Sequence of chain 1.D:
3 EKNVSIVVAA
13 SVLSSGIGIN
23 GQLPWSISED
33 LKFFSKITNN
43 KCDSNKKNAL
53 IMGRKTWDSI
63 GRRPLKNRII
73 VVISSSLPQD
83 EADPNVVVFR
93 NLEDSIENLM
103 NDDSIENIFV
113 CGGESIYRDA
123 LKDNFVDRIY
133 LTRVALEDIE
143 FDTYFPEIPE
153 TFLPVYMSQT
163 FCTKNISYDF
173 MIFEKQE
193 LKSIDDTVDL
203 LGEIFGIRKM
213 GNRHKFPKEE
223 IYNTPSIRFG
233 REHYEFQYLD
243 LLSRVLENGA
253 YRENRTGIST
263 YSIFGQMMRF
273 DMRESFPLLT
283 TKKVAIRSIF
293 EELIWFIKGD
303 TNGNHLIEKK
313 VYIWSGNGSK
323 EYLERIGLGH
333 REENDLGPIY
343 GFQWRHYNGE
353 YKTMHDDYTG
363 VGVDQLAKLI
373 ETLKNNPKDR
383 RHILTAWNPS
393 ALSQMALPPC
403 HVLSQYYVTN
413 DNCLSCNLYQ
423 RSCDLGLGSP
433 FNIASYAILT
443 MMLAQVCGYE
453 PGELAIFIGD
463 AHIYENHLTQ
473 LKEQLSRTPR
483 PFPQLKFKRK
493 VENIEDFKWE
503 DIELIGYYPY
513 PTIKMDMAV

The protein below binds the small molecule below.
Small molecule (SMILES): CN(Cc1cnc2nc(N)nc(N)c2n1)c1ccc(C(=O)N[C@@H](CCC(=O)O)C(=O)O)cc1

Binding-site contacts:
Ligand atom CM contacts residue ILE62 of chain 1.D at 3.6 Å (hydrophobic).
Ligand atom C4 contacts residue VAL9 of chain 1.D at 3.4 Å (hydrophobic).
Ligand atom C14 contacts residue ILE62 of chain 1.D at 3.4 Å (hydrophobic).
Ligand atom NA2 contacts residue THR134 of chain 1.D at 3.2 Å (h-bond).
Ligand atom O1 contacts residue ARG70 of chain 1.D at 2.7 Å (salt-bridge).
Ligand atom C8A contacts residue NDP1 of chain 1.U at 3.3 Å.
Ligand atom O1 contacts residue SER37 of chain 1.D at 3.6 Å.
Ligand atom CT contacts residue SER37 of chain 1.D at 3.6 Å.
Ligand atom CT contacts residue ARG70 of chain 1.D at 3.3 Å.
Ligand atom NA2 contacts residue VAL10 of chain 1.D at 3.5 Å (h-bond).
Ligand atom C16 contacts residue PHE36 of chain 1.D at 3.7 Å (hydrophobic).
Ligand atom C2 contacts residue ALA11 of chain 1.D at 3.6 Å (hydrophobic).
Ligand atom O2 contacts residue ARG70 of chain 1.D at 2.9 Å (salt-bridge).
Ligand atom N10 contacts residue ILE62 of chain 1.D at 3.6 Å.
Ligand atom NA2 contacts residue ALA11 of chain 1.D at 3.4 Å.
Ligand atom C15 contacts residue ILE62 of chain 1.D at 3.8 Å (hydrophobic).
Ligand atom C6 contacts residue NDP1 of chain 1.U at 3.5 Å.
Ligand atom N3 contacts residue ALA11 of chain 1.D at 3.7 Å.
Ligand atom N3 contacts residue VAL10 of chain 1.D at 3.3 Å (h-bond).
Ligand atom O2 contacts residue SER37 of chain 1.D at 3.3 Å (h-bond).
Ligand atom OE2 contacts residue LEU33 of chain 1.D at 3.7 Å.
Ligand atom NA4 contacts residue TYR119 of chain 1.D at 3.7 Å.
Ligand atom NA4 contacts residue PHE36 of chain 1.D at 3.3 Å.
Ligand atom N3 contacts residue VAL9 of chain 1.D at 3.3 Å.
Ligand atom C4 contacts residue NDP1 of chain 1.U at 3.3 Å.
Ligand atom C9 contacts residue NDP1 of chain 1.U at 3.6 Å.
Ligand atom C4A contacts residue NDP1 of chain 1.U at 3.0 Å.
Ligand atom C4 contacts residue PHE36 of chain 1.D at 3.4 Å (hydrophobic).
Ligand atom N3 contacts residue NDP1 of chain 1.U at 3.7 Å.
Ligand atom C7 contacts residue LEU25 of chain 1.D at 3.7 Å (hydrophobic).
Ligand atom O1 contacts residue LEU67 of chain 1.D at 3.7 Å.
Ligand atom N1 contacts residue ALA11 of chain 1.D at 3.5 Å.
Ligand atom C13 contacts residue ILE62 of chain 1.D at 3.7 Å (hydrophobic).
Ligand atom N1 contacts residue NDP1 of chain 1.U at 3.8 Å.
Ligand atom NA4 contacts residue VAL9 of chain 1.D at 2.5 Å (h-bond).
Ligand atom N5 contacts residue NDP1 of chain 1.U at 3.4 Å.
Ligand atom C2 contacts residue ASP32 of chain 1.D at 3.7 Å.
Ligand atom N1 contacts residue ASP32 of chain 1.D at 3.0 Å (salt-bridge).
Ligand atom NA2 contacts residue ASP32 of chain 1.D at 2.9 Å (salt-bridge).
Ligand atom C2 contacts residue VAL10 of chain 1.D at 3.7 Å (hydrophobic).